The protein below binds the small molecule below.
Small molecule (SMILES): Nc1ncnc2c1ncn2[C@@H]1O[C@H](COO[C@@H]2C[C@@H](CO[P](=O)(O)O[C@H]3[C@@H](O)[C@H](n4cnc5c(N)ncnc54)O[C@@H]3COP(=O)=O)O[C@H]2n2ccc(=O)[nH]c2=O)[C@@H](OOP(O)OC[C@H]2O[C@@H](n3ccc(=O)[nH]c3=O)[C@H](O)[C@@H]2O)[C@H]1O.Op1oo1

Binding-site contacts:
Ligand atom C5 contacts residue TRP47 of chain 34.D at 3.8 Å (hydrophobic).
Ligand atom C8 contacts residue TRP47 of chain 34.D at 3.8 Å (hydrophobic).
Ligand atom N9 contacts residue TRP47 of chain 34.D at 3.9 Å.
Ligand atom N3 contacts residue TRP47 of chain 34.D at 4.1 Å.
Ligand atom N7 contacts residue TRP47 of chain 34.D at 3.7 Å.
Ligand atom N1 contacts residue THR48 of chain 34.D at 4.0 Å.
Ligand atom C4 contacts residue TRP47 of chain 34.D at 3.9 Å (hydrophobic).
Ligand atom O4' contacts residue TRP47 of chain 34.D at 4.1 Å.
Ligand atom OP2 contacts residue GLY49 of chain 34.E at 4.2 Å.
Ligand atom N6 contacts residue THR48 of chain 34.D at 3.3 Å (h-bond).
Ligand atom C5' contacts residue VAL178 of chain 34.E at 4.5 Å (hydrophobic).
Ligand atom N6 contacts residue TYR50 of chain 34.D at 4.2 Å.
Ligand atom N1 contacts residue TRP47 of chain 34.D at 4.3 Å.
Ligand atom C1' contacts residue TRP47 of chain 34.D at 4.3 Å (hydrophobic).
Ligand atom O4' contacts residue LYS143 of chain 34.D at 4.1 Å.
Ligand atom C2 contacts residue TRP47 of chain 34.D at 4.2 Å (hydrophobic).
Ligand atom OP2 contacts residue VAL178 of chain 34.E at 4.5 Å.
Ligand atom N6 contacts residue TRP47 of chain 34.D at 3.8 Å.
Ligand atom C6 contacts residue THR48 of chain 34.D at 4.2 Å.
Ligand atom C6 contacts residue TRP47 of chain 34.D at 3.9 Å (hydrophobic).

Sequence of chain 34.E:
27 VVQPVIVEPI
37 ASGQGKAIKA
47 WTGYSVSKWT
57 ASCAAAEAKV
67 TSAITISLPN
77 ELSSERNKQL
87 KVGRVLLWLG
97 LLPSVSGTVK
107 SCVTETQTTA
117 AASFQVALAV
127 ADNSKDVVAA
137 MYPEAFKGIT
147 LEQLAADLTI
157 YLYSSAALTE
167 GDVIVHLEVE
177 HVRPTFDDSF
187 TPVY

Sequence of chain 34.D:
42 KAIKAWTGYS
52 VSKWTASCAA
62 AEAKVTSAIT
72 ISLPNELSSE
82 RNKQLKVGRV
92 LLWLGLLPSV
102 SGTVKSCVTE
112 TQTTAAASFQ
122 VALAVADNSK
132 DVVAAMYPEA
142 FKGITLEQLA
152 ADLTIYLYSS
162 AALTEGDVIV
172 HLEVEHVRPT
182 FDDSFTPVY